Sequence of chain 1.A:
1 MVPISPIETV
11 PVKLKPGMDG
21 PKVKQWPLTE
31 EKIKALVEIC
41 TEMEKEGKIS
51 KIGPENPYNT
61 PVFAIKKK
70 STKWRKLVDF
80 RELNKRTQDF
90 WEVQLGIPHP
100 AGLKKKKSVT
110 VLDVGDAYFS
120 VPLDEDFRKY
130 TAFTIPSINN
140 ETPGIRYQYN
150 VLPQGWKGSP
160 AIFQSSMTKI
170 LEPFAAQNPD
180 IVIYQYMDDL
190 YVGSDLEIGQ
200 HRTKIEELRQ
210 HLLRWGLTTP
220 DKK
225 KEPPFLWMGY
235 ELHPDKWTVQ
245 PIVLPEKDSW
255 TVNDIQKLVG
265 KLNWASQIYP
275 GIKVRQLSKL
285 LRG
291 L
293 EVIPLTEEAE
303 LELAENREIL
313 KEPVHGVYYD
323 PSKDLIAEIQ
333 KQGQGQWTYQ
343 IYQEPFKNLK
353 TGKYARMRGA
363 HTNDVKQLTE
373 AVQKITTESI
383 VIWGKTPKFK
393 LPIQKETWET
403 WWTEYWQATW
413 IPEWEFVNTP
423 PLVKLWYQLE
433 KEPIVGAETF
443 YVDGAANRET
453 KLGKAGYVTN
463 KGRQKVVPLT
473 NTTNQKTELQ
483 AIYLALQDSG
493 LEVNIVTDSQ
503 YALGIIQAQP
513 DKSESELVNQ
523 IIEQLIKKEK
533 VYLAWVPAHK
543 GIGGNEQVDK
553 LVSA

Sequence of chain 1.B:
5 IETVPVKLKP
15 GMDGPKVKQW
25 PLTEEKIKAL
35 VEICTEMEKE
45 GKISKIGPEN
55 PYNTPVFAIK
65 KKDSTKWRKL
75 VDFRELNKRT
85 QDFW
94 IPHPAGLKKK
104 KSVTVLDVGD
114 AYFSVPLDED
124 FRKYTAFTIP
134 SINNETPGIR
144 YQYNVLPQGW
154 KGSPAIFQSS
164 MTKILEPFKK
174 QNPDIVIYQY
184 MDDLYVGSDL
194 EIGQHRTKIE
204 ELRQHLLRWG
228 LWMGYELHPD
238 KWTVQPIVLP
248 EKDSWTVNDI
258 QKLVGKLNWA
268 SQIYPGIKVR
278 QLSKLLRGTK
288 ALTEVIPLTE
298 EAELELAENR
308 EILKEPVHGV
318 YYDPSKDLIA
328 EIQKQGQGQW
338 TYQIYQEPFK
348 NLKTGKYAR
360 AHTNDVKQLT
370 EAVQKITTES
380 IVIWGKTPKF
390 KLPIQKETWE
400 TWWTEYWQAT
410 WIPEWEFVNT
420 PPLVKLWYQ

This protein binds this small molecule.
Small molecule (SMILES): N#Cc1ccc(Nc2ncc(Cc3c(F)cccc3F)o2)cc1Cl

Binding-site contacts:
Ligand atom C15 contacts residue TYR183 of chain 1.A at 3.4 Å (hydrophobic).
Ligand atom C9 contacts residue PRO238 of chain 1.A at 3.7 Å (hydrophobic).
Ligand atom C10 contacts residue VAL108 of chain 1.A at 3.8 Å (hydrophobic).
Ligand atom C11 contacts residue PRO238 of chain 1.A at 3.7 Å (hydrophobic).
Ligand atom C11 contacts residue PHE229 of chain 1.A at 3.8 Å (hydrophobic).
Ligand atom N3 contacts residue PHE229 of chain 1.A at 3.2 Å.
Ligand atom C6 contacts residue LEU102 of chain 1.A at 3.8 Å (hydrophobic).
Ligand atom N1 contacts residue LEU102 of chain 1.A at 3.9 Å.
Ligand atom N2 contacts residue LEU102 of chain 1.A at 3.8 Å.
Ligand atom C9 contacts residue HIS237 of chain 1.A at 3.4 Å.
Ligand atom C7 contacts residue LYS103 of chain 1.A at 3.2 Å.
Ligand atom N3 contacts residue LEU236 of chain 1.A at 3.2 Å (h-bond).
Ligand atom C11 contacts residue HIS237 of chain 1.A at 3.2 Å.
Ligand atom C10 contacts residue HIS237 of chain 1.A at 3.7 Å.
Ligand atom C9 contacts residue TYR320 of chain 1.A at 3.7 Å (hydrophobic).
Ligand atom CL1 contacts residue TYR190 of chain 1.A at 3.6 Å.
Ligand atom N2 contacts residue LYS105 of chain 1.A at 3.5 Å.
Ligand atom C17 contacts residue TYR190 of chain 1.A at 3.7 Å (hydrophobic).
Ligand atom C8 contacts residue LYS105 of chain 1.A at 3.7 Å.
Ligand atom C8 contacts residue LYS103 of chain 1.A at 3.0 Å.
Ligand atom N1 contacts residue LYS103 of chain 1.A at 3.3 Å (salt-bridge).
Ligand atom C14 contacts residue TYR183 of chain 1.A at 3.5 Å (hydrophobic).
Ligand atom N3 contacts residue HIS237 of chain 1.A at 2.9 Å.
Ligand atom C4 contacts residue VAL181 of chain 1.A at 3.8 Å (hydrophobic).
Ligand atom C17 contacts residue TYR183 of chain 1.A at 3.8 Å (hydrophobic).
Ligand atom F2 contacts residue GLU138 of chain 1.B at 3.4 Å.
Ligand atom C3 contacts residue TYR183 of chain 1.A at 3.8 Å (hydrophobic).
Ligand atom C6 contacts residue LYS103 of chain 1.A at 3.6 Å.
Ligand atom C14 contacts residue LEU102 of chain 1.A at 3.8 Å (hydrophobic).
Ligand atom C16 contacts residue TRP231 of chain 1.A at 3.9 Å (hydrophobic).
Ligand atom N3 contacts residue PRO238 of chain 1.A at 3.2 Å (h-bond).
Ligand atom N2 contacts residue LYS103 of chain 1.A at 2.6 Å (salt-bridge).
Ligand atom F2 contacts residue TYR183 of chain 1.A at 3.6 Å.
Ligand atom F2 contacts residue LEU102 of chain 1.A at 3.6 Å.
Ligand atom C2 contacts residue TYR183 of chain 1.A at 3.7 Å (hydrophobic).
Ligand atom C16 contacts residue TYR183 of chain 1.A at 3.5 Å (hydrophobic).
Ligand atom F2 contacts residue PRO97 of chain 1.A at 3.6 Å.
Ligand atom CL1 contacts residue VAL108 of chain 1.A at 3.5 Å.
Ligand atom C7 contacts residue LYS105 of chain 1.A at 3.6 Å.
Ligand atom F1 contacts residue TYR190 of chain 1.A at 3.4 Å.